Binding-site contacts:
Ligand atom N3 contacts residue LYS511 of chain 1.A at 3.1 Å (salt-bridge).
Ligand atom C2 contacts residue ARG793 of chain 1.A at 3.4 Å.
Ligand atom N2 contacts residue GLU568 of chain 1.A at 2.8 Å (salt-bridge).
Ligand atom O4 contacts residue SER664 of chain 1.A at 3.4 Å (h-bond).
Ligand atom O5' contacts residue LYS511 of chain 1.A at 3.4 Å.
Ligand atom OP1 contacts residue THR834 of chain 1.A at 2.9 Å (h-bond).
Ligand atom OP2 contacts residue ARG212 of chain 1.A at 3.3 Å.
Ligand atom OP1 contacts residue SER464 of chain 1.A at 3.3 Å (h-bond).
Ligand atom O2 contacts residue LEU465 of chain 1.A at 3.4 Å.
Ligand atom C5' contacts residue PRO210 of chain 1.A at 3.2 Å (hydrophobic).
Ligand atom O6 contacts residue SER664 of chain 1.A at 3.3 Å (h-bond).
Ligand atom C4 contacts residue LYS511 of chain 1.A at 3.4 Å.
Ligand atom N6 contacts residue THR513 of chain 1.A at 2.7 Å (h-bond).
Ligand atom OP1 contacts residue SER495 of chain 1.A at 3.4 Å (h-bond).
Ligand atom OP1 contacts residue GLN736 of chain 1.A at 3.0 Å (h-bond).
Ligand atom O4' contacts residue LYS511 of chain 1.A at 3.1 Å.
Ligand atom N2 contacts residue ASP680 of chain 1.A at 2.7 Å (salt-bridge).
Ligand atom OP1 contacts residue THR489 of chain 1.A at 2.9 Å (h-bond).
Ligand atom O5' contacts residue ARG239 of chain 1.A at 3.2 Å.
Ligand atom OP1 contacts residue SER833 of chain 1.A at 2.5 Å (h-bond).
Ligand atom O2 contacts residue PRO635 of chain 1.A at 3.4 Å.
Ligand atom C2 contacts residue GLU568 of chain 1.A at 3.5 Å.
Ligand atom OP1 contacts residue ARG239 of chain 1.A at 2.8 Å (salt-bridge).
Ligand atom OP1 contacts residue THR255 of chain 1.A at 3.1 Å (h-bond).
Ligand atom OP2 contacts residue SER833 of chain 1.A at 3.3 Å (h-bond).
Ligand atom OP2 contacts residue SER464 of chain 1.A at 3.1 Å (h-bond).
Ligand atom O3' contacts residue THR489 of chain 1.A at 3.3 Å (h-bond).
Ligand atom O4' contacts residue PRO810 of chain 1.A at 3.2 Å.
Ligand atom OP1 contacts residue HIS809 of chain 1.A at 2.9 Å (h-bond).
Ligand atom OP2 contacts residue TYR432 of chain 1.A at 2.5 Å (h-bond).
Ligand atom N2 contacts residue PRO810 of chain 1.A at 3.2 Å (h-bond).
Ligand atom C7 contacts residue TYR432 of chain 1.A at 3.4 Å (hydrophobic).
Ligand atom OP1 contacts residue ARG212 of chain 1.A at 3.0 Å (salt-bridge).
Ligand atom OP1 contacts residue LYS511 of chain 1.A at 3.1 Å (salt-bridge).
Ligand atom N3 contacts residue PRO635 of chain 1.A at 3.1 Å (h-bond).
Ligand atom OP2 contacts residue HIS463 of chain 1.A at 3.5 Å.
Ligand atom N7 contacts residue THR513 of chain 1.A at 3.4 Å.
Ligand atom OP2 contacts residue HIS463 of chain 1.A at 2.8 Å (h-bond).
Ligand atom C2 contacts residue PRO635 of chain 1.A at 3.2 Å (hydrophobic).
Ligand atom P contacts residue SER833 of chain 1.A at 3.4 Å.

Sequence of chain 1.A:
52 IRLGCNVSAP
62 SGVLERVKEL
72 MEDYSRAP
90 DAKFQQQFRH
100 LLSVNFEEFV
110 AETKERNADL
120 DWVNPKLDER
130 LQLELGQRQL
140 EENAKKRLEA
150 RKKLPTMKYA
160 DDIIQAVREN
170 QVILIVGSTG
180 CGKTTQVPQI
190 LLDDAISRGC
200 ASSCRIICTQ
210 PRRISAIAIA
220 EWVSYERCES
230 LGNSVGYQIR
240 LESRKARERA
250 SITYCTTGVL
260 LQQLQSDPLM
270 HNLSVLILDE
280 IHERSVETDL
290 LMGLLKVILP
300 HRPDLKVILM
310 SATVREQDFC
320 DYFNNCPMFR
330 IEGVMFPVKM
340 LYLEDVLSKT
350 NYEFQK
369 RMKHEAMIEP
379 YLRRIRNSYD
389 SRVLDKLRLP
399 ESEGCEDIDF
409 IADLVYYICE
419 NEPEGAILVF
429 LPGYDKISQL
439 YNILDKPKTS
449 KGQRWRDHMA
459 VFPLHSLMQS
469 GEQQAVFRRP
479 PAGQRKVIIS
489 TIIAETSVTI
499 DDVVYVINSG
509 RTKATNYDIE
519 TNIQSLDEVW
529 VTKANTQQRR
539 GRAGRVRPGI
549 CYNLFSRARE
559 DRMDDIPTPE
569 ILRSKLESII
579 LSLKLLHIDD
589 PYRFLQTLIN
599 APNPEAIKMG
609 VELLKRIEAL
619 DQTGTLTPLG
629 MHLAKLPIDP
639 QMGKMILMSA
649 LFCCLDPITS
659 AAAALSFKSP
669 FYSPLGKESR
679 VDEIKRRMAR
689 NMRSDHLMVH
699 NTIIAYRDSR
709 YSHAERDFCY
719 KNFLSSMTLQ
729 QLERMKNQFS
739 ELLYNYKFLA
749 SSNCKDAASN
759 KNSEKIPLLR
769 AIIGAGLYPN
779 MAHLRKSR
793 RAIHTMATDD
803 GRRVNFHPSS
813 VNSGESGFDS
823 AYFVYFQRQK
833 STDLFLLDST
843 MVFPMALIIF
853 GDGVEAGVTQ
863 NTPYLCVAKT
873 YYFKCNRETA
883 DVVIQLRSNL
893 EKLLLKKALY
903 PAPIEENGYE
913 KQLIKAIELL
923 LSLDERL

A protein and the small-molecule ligand that binds it are described below.
Small molecule (SMILES): C.Cc1cn([C@H]2C[C@H](OP(=O)(O)O)[C@@H](CO[P](=O)(O)O[C@H]3C[C@H](n4cnc5c(=O)nc(N)[nH]c54)O[C@@H]3CO[P](=O)(O)O[C@H]3C[C@H](n4cnc5c(=O)nc(N)[nH]c54)O[C@@H]3CO[P](=O)(O)O[C@H]3C[C@H](n4cnc5c(=O)nc(N)[nH]c54)O[C@@H]3CO[P](=O)(O)O[C@H]3C[C@H](n4cnc5c(N)ncnc54)O[C@@H]3CO[P](=O)(O)O[C@H]3C[C@H](n4cc(C)c(=O)[nH]c4=O)O[C@@H]3CO[P](=O)(O)O[C@H]3C[C@H](n4cc(C)c(=O)[nH]c4=O)O[C@@H]3CO[P](=O)(O)O[C@H]3C[C@H](n4cnc5c(=O)nc(N)[nH]c54)O[C@@H]3COP(=O)=O)O2)c(=O)[nH]c1=O